Sequence of chain 1.A:
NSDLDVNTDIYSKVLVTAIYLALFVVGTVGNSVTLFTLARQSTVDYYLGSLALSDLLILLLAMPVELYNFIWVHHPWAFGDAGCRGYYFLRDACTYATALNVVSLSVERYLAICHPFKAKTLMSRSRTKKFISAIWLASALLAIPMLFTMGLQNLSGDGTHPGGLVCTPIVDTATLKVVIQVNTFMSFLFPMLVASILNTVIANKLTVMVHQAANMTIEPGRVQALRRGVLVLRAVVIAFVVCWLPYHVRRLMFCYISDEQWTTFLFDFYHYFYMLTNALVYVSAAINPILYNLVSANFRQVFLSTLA

Binding-site contacts:
Ligand atom NH1 contacts residue ASP9 of chain 1.A at 2.8 Å (salt-bridge).
Ligand atom NH1 contacts residue ILE271 of chain 1.A at 2.7 Å (h-bond).
Ligand atom CG contacts residue TYR284 of chain 1.A at 3.7 Å (hydrophobic).
Ligand atom CB contacts residue PHE281 of chain 1.A at 3.6 Å (hydrophobic).
Ligand atom OXT contacts residue TYR101 of chain 1.A at 2.1 Å (h-bond).
Ligand atom CB contacts residue ASP273 of chain 1.A at 3.3 Å.
Ligand atom CE2 contacts residue VAL179 of chain 1.A at 3.7 Å (hydrophobic).
Ligand atom O contacts residue TRP276 of chain 1.A at 3.7 Å.
Ligand atom C contacts residue TYR101 of chain 1.A at 3.2 Å (hydrophobic).
Ligand atom O contacts residue PHE268 of chain 1.A at 3.5 Å.
Ligand atom CD contacts residue TRP276 of chain 1.A at 3.3 Å (hydrophobic).
Ligand atom NH2 contacts residue ILE271 of chain 1.A at 3.3 Å (h-bond).
Ligand atom CD1 contacts residue VAL179 of chain 1.A at 3.7 Å (hydrophobic).
Ligand atom CD1 contacts residue PHE83 of chain 1.A at 3.6 Å (hydrophobic).
Ligand atom N contacts residue PHE281 of chain 1.A at 3.5 Å.
Ligand atom O contacts residue PHE268 of chain 1.A at 3.2 Å.
Ligand atom CZ contacts residue TRP276 of chain 1.A at 3.7 Å (hydrophobic).
Ligand atom CZ contacts residue PHE268 of chain 1.A at 3.7 Å (hydrophobic).
Ligand atom CZ contacts residue ASP9 of chain 1.A at 3.7 Å.
Ligand atom CD1 contacts residue ARG265 of chain 1.A at 3.5 Å.
Ligand atom CE2 contacts residue LEU10 of chain 1.A at 3.6 Å (hydrophobic).
Ligand atom N contacts residue ASP273 of chain 1.A at 3.3 Å (salt-bridge).
Ligand atom CA contacts residue ASP273 of chain 1.A at 3.6 Å.
Ligand atom C contacts residue ASP273 of chain 1.A at 3.3 Å.
Ligand atom CZ contacts residue ILE271 of chain 1.A at 3.1 Å (hydrophobic).
Ligand atom O contacts residue ASP273 of chain 1.A at 3.0 Å (salt-bridge).
Ligand atom OH contacts residue HIS87 of chain 1.A at 3.1 Å (h-bond).
Ligand atom NH2 contacts residue PHE268 of chain 1.A at 2.4 Å (h-bond).
Ligand atom CZ contacts residue VAL179 of chain 1.A at 3.6 Å (hydrophobic).
Ligand atom CG contacts residue TRP276 of chain 1.A at 3.6 Å (hydrophobic).
Ligand atom CD contacts residue PHE281 of chain 1.A at 3.6 Å (hydrophobic).
Ligand atom CA contacts residue PHE281 of chain 1.A at 3.7 Å (hydrophobic).
Ligand atom CB contacts residue TYR284 of chain 1.A at 3.7 Å (hydrophobic).
Ligand atom O contacts residue TYR284 of chain 1.A at 2.4 Å (h-bond).
Ligand atom OH contacts residue HIS88 of chain 1.A at 3.5 Å.
Ligand atom NE contacts residue TRP276 of chain 1.A at 3.2 Å (h-bond).
Ligand atom O contacts residue ARG264 of chain 1.A at 3.5 Å (salt-bridge).
Ligand atom C contacts residue TYR284 of chain 1.A at 3.4 Å (hydrophobic).
Ligand atom O contacts residue TYR288 of chain 1.A at 3.4 Å.
Ligand atom CD2 contacts residue PHE268 of chain 1.A at 3.7 Å (hydrophobic).

A protein and the small-molecule ligand that binds it are described below.
Small molecule (SMILES): CC[C@H](C)[C@H](NC(=O)[C@H](Cc1ccc(O)cc1)NC(=O)[C@@H]1CCCN1C(=O)[C@H](CCCN=C(N)N)NC(=O)[C@@H](N)CCCN=C(N)N)C(=O)N[C@@H](CC(C)C)C(=O)O